This protein binds this small molecule.
Small molecule (SMILES): CC(=O)N[C@@H]1[C@@H](O)[C@H](O)[C@@H](CO)O[C@H]1O

Binding-site contacts:
Ligand atom C1 contacts residue ASN231 of chain 1.D at 3.4 Å.
Ligand atom N2 contacts residue ASN231 of chain 1.D at 4.2 Å.
Ligand atom O7 contacts residue THR105 of chain 1.D at 3.6 Å.
Ligand atom N2 contacts residue ARG454 of chain 1.C at 4.5 Å.
Ligand atom C3 contacts residue THR111 of chain 1.D at 4.2 Å.
Ligand atom O5 contacts residue ASN231 of chain 1.D at 4.0 Å.
Ligand atom C8 contacts residue ARG463 of chain 1.C at 4.0 Å.
Ligand atom O3 contacts residue THR111 of chain 1.D at 3.1 Å (h-bond).
Ligand atom C8 contacts residue ASN231 of chain 1.D at 3.7 Å.
Ligand atom C8 contacts residue ILE230 of chain 1.D at 4.0 Å (hydrophobic).
Ligand atom O5 contacts residue THR105 of chain 1.D at 3.7 Å.
Ligand atom C2 contacts residue THR111 of chain 1.D at 3.8 Å.
Ligand atom C8 contacts residue THR111 of chain 1.D at 4.1 Å.
Ligand atom O7 contacts residue ASN231 of chain 1.D at 3.5 Å (h-bond).
Ligand atom N2 contacts residue THR111 of chain 1.D at 3.6 Å.
Ligand atom C7 contacts residue THR111 of chain 1.D at 3.5 Å.
Ligand atom C7 contacts residue ASN231 of chain 1.D at 3.8 Å.
Ligand atom O7 contacts residue ILE232 of chain 1.D at 4.2 Å.
Ligand atom O5 contacts residue THR233 of chain 1.D at 4.2 Å.
Ligand atom C2 contacts residue ASN231 of chain 1.D at 4.5 Å.
Ligand atom C2 contacts residue THR105 of chain 1.D at 4.0 Å.
Ligand atom C1 contacts residue THR105 of chain 1.D at 3.8 Å.
Ligand atom O7 contacts residue THR111 of chain 1.D at 3.5 Å.

Sequence of chain 1.C:
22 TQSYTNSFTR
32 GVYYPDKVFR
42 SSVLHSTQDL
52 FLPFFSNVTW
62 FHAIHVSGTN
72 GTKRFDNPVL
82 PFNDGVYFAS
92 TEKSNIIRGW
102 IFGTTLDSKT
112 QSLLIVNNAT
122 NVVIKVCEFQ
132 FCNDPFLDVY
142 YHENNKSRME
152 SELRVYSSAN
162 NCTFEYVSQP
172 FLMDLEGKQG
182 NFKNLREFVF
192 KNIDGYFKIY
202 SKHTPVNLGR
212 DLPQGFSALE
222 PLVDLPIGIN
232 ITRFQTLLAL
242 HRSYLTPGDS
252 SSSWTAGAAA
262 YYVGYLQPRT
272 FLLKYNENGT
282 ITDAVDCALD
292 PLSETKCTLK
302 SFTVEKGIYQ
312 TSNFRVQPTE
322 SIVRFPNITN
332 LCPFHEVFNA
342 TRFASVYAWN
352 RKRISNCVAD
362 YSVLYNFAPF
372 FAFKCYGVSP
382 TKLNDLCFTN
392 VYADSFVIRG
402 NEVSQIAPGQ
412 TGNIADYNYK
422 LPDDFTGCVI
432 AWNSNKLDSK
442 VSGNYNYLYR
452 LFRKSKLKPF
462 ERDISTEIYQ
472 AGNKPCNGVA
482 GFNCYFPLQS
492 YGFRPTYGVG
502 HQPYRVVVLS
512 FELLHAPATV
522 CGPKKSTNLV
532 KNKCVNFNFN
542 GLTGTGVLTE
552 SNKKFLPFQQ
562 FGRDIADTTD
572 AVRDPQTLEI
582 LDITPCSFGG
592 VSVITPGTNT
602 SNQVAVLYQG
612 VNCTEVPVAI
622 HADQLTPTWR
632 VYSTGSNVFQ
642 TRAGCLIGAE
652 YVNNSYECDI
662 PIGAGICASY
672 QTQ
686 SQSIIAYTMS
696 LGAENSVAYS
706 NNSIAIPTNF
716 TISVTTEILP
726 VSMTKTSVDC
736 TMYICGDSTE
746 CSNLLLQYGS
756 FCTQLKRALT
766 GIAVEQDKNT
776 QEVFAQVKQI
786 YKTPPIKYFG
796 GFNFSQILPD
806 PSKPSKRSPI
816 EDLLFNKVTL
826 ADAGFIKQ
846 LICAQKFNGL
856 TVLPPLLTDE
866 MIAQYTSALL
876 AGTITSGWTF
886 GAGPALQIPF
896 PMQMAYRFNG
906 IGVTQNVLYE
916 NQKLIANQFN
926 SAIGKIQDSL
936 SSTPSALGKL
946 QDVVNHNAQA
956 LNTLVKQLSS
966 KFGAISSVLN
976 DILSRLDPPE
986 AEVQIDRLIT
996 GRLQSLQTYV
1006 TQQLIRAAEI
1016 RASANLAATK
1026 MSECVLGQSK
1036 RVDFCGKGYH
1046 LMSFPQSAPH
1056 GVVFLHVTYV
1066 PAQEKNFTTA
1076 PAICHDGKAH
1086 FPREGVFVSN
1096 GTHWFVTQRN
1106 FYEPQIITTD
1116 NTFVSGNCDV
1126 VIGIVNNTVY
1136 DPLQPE

Sequence of chain 1.D:
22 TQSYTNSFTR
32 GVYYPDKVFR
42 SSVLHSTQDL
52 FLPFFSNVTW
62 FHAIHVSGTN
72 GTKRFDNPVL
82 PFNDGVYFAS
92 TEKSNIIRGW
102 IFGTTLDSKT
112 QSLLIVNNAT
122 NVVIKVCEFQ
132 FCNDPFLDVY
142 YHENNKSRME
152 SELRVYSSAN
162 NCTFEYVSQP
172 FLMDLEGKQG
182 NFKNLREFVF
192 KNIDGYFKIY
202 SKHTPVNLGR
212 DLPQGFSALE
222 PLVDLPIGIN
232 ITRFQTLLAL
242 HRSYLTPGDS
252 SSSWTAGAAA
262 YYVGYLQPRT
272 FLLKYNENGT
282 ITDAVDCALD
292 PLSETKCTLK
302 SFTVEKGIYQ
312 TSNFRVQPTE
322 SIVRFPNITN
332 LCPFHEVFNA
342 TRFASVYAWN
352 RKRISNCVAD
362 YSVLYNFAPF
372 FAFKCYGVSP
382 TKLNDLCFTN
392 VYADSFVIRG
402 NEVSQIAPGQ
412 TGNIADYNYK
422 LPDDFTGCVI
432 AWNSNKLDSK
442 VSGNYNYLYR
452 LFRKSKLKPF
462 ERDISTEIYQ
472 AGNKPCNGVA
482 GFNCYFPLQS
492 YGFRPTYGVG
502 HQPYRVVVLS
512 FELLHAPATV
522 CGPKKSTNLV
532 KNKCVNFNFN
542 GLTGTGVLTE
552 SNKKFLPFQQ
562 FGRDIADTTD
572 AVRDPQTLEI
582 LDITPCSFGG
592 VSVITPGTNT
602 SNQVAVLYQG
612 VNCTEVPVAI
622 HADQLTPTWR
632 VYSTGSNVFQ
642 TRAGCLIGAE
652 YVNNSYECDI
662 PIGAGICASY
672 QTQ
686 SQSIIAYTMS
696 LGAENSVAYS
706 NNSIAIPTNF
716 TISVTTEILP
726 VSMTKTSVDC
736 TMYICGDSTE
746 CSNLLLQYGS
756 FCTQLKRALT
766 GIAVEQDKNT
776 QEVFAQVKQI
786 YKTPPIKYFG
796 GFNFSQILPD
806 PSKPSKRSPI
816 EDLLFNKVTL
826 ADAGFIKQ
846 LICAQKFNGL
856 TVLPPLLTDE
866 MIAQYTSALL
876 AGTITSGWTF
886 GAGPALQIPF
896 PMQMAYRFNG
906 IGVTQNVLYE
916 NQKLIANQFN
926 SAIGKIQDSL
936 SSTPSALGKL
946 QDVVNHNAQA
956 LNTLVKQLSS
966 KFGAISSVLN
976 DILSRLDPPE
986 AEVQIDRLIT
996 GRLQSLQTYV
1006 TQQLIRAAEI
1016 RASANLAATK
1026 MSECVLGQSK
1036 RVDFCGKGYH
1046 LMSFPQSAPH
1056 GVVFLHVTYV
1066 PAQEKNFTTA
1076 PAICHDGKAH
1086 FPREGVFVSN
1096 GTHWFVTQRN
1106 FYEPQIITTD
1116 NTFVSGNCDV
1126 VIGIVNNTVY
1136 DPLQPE